The protein below binds the small molecule below.
Small molecule (SMILES): CC(C)C[C@H](NC(=O)[C@H](Cc1ccccc1)NC(=O)c1cnccn1)B(O)O

Sequence of chain 1.L:
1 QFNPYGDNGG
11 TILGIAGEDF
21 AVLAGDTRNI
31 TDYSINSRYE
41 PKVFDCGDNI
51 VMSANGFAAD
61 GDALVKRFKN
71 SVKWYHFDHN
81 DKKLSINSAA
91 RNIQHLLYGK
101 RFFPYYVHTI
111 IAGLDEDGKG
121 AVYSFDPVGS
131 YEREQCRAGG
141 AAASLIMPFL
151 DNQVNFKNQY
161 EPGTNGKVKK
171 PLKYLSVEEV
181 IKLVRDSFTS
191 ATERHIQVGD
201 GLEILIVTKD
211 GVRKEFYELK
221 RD

Sequence of chain 1.K:
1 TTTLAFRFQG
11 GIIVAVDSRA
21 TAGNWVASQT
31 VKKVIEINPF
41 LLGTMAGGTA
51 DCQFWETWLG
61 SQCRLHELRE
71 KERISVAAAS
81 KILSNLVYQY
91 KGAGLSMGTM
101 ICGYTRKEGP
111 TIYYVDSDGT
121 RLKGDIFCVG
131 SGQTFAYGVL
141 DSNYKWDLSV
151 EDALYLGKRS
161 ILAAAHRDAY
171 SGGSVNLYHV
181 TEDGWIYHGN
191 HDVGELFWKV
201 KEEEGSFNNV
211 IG

Binding-site contacts:
Ligand atom C21 contacts residue THR1 of chain 1.K at 2.4 Å.
Ligand atom O28 contacts residue TYR170 of chain 1.K at 3.9 Å.
Ligand atom C24 contacts residue ALA46 of chain 1.K at 3.8 Å (hydrophobic).
Ligand atom C10 contacts residue GLY47 of chain 1.K at 3.7 Å.
Ligand atom C25 contacts residue VAL31 of chain 1.K at 3.8 Å (hydrophobic).
Ligand atom C23 contacts residue GLY47 of chain 1.K at 3.7 Å.
Ligand atom O8 contacts residue THR49 of chain 1.K at 3.1 Å (h-bond).
Ligand atom C22 contacts residue THR1 of chain 1.K at 2.6 Å.
Ligand atom N20 contacts residue GLY47 of chain 1.K at 3.1 Å (h-bond).
Ligand atom C13 contacts residue GLY47 of chain 1.K at 3.9 Å.
Ligand atom C24 contacts residue GLY47 of chain 1.K at 3.5 Å.
Ligand atom C2 contacts residue THR21 of chain 1.K at 3.9 Å.
Ligand atom C18 contacts residue GLY47 of chain 1.K at 3.9 Å.
Ligand atom C2 contacts residue THR49 of chain 1.K at 3.6 Å.
Ligand atom C6 contacts residue THR49 of chain 1.K at 3.9 Å.
Ligand atom O28 contacts residue THR1 of chain 1.K at 2.3 Å (h-bond).
Ligand atom C25 contacts residue THR49 of chain 1.K at 3.5 Å.
Ligand atom C21 contacts residue LYS33 of chain 1.K at 3.8 Å.
Ligand atom C6 contacts residue ASP126 of chain 1.L at 3.7 Å.
Ligand atom O27 contacts residue THR1 of chain 1.K at 2.4 Å (h-bond).
Ligand atom C3 contacts residue THR21 of chain 1.K at 3.1 Å.
Ligand atom C21 contacts residue ARG19 of chain 1.K at 3.9 Å.
Ligand atom O27 contacts residue GLY47 of chain 1.K at 3.2 Å (h-bond).
Ligand atom C24 contacts residue THR49 of chain 1.K at 3.8 Å.
Ligand atom N1 contacts residue THR49 of chain 1.K at 3.0 Å (h-bond).
Ligand atom O19 contacts residue THR21 of chain 1.K at 2.9 Å (h-bond).
Ligand atom C11 contacts residue THR21 of chain 1.K at 3.3 Å.
Ligand atom N20 contacts residue THR1 of chain 1.K at 3.7 Å.
Ligand atom C10 contacts residue THR21 of chain 1.K at 3.6 Å.
Ligand atom N9 contacts residue THR21 of chain 1.K at 2.9 Å (h-bond).
Ligand atom B26 contacts residue THR1 of chain 1.K at 1.4 Å.
Ligand atom O8 contacts residue GLY47 of chain 1.K at 3.8 Å.
Ligand atom B26 contacts residue LYS33 of chain 1.K at 3.9 Å.
Ligand atom C24 contacts residue MET45 of chain 1.K at 3.9 Å (hydrophobic).
Ligand atom O19 contacts residue ALA20 of chain 1.K at 3.4 Å.
Ligand atom C17 contacts residue THR21 of chain 1.K at 3.5 Å.
Ligand atom C22 contacts residue LYS33 of chain 1.K at 3.6 Å.
Ligand atom C7 contacts residue THR49 of chain 1.K at 3.5 Å.
Ligand atom C23 contacts residue THR49 of chain 1.K at 3.7 Å.
Ligand atom C7 contacts residue THR21 of chain 1.K at 3.9 Å.